This small molecule binds to this protein.
Small molecule (SMILES): CC(=O)N[C@@H]1[C@@H](O)[C@H](O)[C@@H](CO)O[C@H]1O

Binding-site contacts:
Ligand atom C4 contacts residue ASN59 of chain 1.G at 4.2 Å.
Ligand atom O5 contacts residue ASN59 of chain 1.G at 2.4 Å (h-bond).
Ligand atom N2 contacts residue ASN59 of chain 1.G at 2.9 Å (h-bond).
Ligand atom O7 contacts residue SER17 of chain 1.H at 3.9 Å.
Ligand atom C1 contacts residue ASN59 of chain 1.G at 1.4 Å.
Ligand atom C2 contacts residue ASN59 of chain 1.G at 2.5 Å.
Ligand atom C8 contacts residue ASN59 of chain 1.G at 4.3 Å.
Ligand atom C5 contacts residue ASN59 of chain 1.G at 3.7 Å.
Ligand atom C8 contacts residue SER17 of chain 1.H at 3.7 Å.
Ligand atom C6 contacts residue ASN59 of chain 1.G at 4.5 Å.
Ligand atom O7 contacts residue ASN59 of chain 1.G at 2.9 Å (h-bond).
Ligand atom O7 contacts residue GLY16 of chain 1.H at 4.1 Å.
Ligand atom C3 contacts residue ASN59 of chain 1.G at 3.8 Å.
Ligand atom O6 contacts residue ASN59 of chain 1.G at 4.2 Å.
Ligand atom C7 contacts residue ASN59 of chain 1.G at 3.1 Å.
Ligand atom C7 contacts residue SER17 of chain 1.H at 4.5 Å.

Sequence of chain 1.G:
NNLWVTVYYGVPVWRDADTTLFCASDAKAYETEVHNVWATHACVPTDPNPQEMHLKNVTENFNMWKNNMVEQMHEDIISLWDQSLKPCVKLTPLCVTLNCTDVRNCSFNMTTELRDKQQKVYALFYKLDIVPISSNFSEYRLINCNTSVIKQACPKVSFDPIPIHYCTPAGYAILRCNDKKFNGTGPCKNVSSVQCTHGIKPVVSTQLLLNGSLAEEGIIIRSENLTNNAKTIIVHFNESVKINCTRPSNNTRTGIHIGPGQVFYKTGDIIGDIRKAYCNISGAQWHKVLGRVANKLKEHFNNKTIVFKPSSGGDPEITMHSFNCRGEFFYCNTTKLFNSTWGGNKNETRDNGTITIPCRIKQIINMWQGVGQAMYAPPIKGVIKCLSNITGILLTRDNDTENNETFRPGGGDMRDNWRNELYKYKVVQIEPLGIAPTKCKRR

Sequence of chain 1.H:
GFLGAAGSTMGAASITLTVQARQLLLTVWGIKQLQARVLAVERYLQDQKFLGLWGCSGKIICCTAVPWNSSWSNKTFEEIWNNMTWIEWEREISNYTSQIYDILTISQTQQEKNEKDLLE